Binding-site contacts:
Ligand atom C4 contacts residue ARG1012 of chain 1.C at 3.4 Å.
Ligand atom C14 contacts residue LEU975 of chain 1.D at 4.0 Å (hydrophobic).
Ligand atom C26 contacts residue LEU945 of chain 1.D at 3.7 Å (hydrophobic).
Ligand atom C21 contacts residue LEU975 of chain 1.D at 4.3 Å (hydrophobic).
Ligand atom C6 contacts residue PHE976 of chain 1.D at 3.6 Å (hydrophobic).
Ligand atom C6 contacts residue PRO1015 of chain 1.C at 3.9 Å (hydrophobic).
Ligand atom C3 contacts residue ILE972 of chain 1.D at 3.8 Å (hydrophobic).
Ligand atom C19 contacts residue ARG1012 of chain 1.C at 3.2 Å.
Ligand atom O1 contacts residue ARG1012 of chain 1.C at 3.0 Å (salt-bridge).
Ligand atom C15 contacts residue LEU975 of chain 1.D at 3.4 Å (hydrophobic).
Ligand atom C15 contacts residue TYR979 of chain 1.D at 4.1 Å (hydrophobic).
Ligand atom C7 contacts residue PHE976 of chain 1.D at 3.7 Å (hydrophobic).
Ligand atom C2 contacts residue ILE972 of chain 1.D at 4.2 Å (hydrophobic).
Ligand atom C27 contacts residue VAL942 of chain 1.D at 3.9 Å (hydrophobic).
Ligand atom C4 contacts residue PHE1003 of chain 1.C at 4.1 Å (hydrophobic).
Ligand atom O1 contacts residue ILE972 of chain 1.D at 3.9 Å.
Ligand atom C22 contacts residue TYR979 of chain 1.D at 4.1 Å (hydrophobic).
Ligand atom C11 contacts residue LEU975 of chain 1.D at 4.3 Å (hydrophobic).
Ligand atom C12 contacts residue LEU975 of chain 1.D at 3.6 Å (hydrophobic).
Ligand atom C25 contacts residue TYR979 of chain 1.D at 4.0 Å (hydrophobic).
Ligand atom C19 contacts residue PHE1016 of chain 1.C at 3.8 Å (hydrophobic).
Ligand atom C18 contacts residue PHE1016 of chain 1.C at 3.7 Å (hydrophobic).
Ligand atom C27 contacts residue TYR979 of chain 1.D at 3.7 Å (hydrophobic).
Ligand atom C19 contacts residue CLR1 of chain 1.DA at 4.2 Å.
Ligand atom C25 contacts residue LEU945 of chain 1.D at 3.8 Å (hydrophobic).
Ligand atom C2 contacts residue ARG1012 of chain 1.C at 4.1 Å.
Ligand atom C24 contacts residue TYR979 of chain 1.D at 4.1 Å (hydrophobic).
Ligand atom C2 contacts residue CLR1 of chain 1.DA at 3.6 Å.
Ligand atom C1 contacts residue CLR1 of chain 1.DA at 4.0 Å.
Ligand atom C3 contacts residue PHE1003 of chain 1.C at 3.7 Å (hydrophobic).
Ligand atom C26 contacts residue LEU946 of chain 1.D at 3.7 Å (hydrophobic).
Ligand atom C26 contacts residue VAL942 of chain 1.D at 3.7 Å (hydrophobic).
Ligand atom C5 contacts residue ARG1012 of chain 1.C at 4.0 Å.
Ligand atom C3 contacts residue ARG1012 of chain 1.C at 4.1 Å.
Ligand atom C16 contacts residue LEU975 of chain 1.D at 3.6 Å (hydrophobic).
Ligand atom C16 contacts residue TYR979 of chain 1.D at 3.8 Å (hydrophobic).
Ligand atom C18 contacts residue ALA1019 of chain 1.C at 4.0 Å (hydrophobic).
Ligand atom C10 contacts residue ARG1012 of chain 1.C at 4.2 Å.
Ligand atom O1 contacts residue PHE1003 of chain 1.C at 2.8 Å (h-bond).
Ligand atom C24 contacts residue LEU946 of chain 1.D at 4.1 Å (hydrophobic).

This protein binds this small molecule.
Small molecule (SMILES): CC(C)CCC[C@@H](C)[C@H]1CC[C@H]2[C@@H]3CC=C4C[C@@H](O)CC[C@]4(C)[C@H]3CC[C@]12C

Sequence of chain 1.C:
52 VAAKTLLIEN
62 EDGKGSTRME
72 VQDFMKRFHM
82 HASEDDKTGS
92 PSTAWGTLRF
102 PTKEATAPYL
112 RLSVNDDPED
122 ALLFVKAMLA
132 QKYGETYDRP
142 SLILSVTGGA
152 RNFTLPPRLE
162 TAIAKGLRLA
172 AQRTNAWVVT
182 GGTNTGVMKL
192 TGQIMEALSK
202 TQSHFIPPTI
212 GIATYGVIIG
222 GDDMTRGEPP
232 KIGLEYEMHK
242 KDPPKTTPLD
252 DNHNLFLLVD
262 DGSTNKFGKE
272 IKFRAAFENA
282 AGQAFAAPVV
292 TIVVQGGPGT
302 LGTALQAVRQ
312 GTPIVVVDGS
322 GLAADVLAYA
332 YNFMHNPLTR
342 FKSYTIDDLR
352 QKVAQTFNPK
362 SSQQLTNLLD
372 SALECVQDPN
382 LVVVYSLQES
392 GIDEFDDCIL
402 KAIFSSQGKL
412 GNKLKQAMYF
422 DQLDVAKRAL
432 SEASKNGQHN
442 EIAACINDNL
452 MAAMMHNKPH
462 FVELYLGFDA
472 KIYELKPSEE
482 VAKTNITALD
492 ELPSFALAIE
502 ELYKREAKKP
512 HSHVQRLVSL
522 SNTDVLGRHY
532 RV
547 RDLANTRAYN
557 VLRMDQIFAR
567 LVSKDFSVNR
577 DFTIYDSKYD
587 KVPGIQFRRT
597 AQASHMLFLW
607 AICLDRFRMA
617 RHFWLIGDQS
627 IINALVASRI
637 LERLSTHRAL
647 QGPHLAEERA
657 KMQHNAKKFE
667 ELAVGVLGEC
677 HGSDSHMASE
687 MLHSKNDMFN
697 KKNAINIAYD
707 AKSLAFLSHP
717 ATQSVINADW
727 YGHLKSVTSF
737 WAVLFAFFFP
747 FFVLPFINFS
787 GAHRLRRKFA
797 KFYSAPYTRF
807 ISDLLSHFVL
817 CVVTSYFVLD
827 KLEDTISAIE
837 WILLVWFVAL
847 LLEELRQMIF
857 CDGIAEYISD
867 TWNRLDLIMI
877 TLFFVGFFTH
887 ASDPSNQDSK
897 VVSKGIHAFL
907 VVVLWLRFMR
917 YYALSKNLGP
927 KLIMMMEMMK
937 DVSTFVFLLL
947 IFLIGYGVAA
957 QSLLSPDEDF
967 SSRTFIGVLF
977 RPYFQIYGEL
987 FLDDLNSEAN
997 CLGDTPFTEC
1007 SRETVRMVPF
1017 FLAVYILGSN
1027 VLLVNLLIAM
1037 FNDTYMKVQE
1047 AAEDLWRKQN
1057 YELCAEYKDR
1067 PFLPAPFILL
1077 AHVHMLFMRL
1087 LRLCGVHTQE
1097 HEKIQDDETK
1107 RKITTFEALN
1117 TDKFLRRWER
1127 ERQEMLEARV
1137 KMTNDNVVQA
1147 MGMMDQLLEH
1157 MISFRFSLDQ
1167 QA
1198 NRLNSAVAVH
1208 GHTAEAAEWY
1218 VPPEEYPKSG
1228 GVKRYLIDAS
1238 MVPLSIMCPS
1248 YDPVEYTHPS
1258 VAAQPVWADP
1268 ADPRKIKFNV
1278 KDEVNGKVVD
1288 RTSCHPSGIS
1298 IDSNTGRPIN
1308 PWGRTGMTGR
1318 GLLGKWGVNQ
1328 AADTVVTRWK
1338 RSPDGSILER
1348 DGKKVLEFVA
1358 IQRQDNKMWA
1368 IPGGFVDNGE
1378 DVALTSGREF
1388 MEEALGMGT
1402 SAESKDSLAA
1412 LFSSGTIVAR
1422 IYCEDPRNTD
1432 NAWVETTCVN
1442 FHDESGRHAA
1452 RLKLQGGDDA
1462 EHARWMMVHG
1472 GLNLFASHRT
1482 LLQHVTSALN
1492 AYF

Sequence of chain 1.D:
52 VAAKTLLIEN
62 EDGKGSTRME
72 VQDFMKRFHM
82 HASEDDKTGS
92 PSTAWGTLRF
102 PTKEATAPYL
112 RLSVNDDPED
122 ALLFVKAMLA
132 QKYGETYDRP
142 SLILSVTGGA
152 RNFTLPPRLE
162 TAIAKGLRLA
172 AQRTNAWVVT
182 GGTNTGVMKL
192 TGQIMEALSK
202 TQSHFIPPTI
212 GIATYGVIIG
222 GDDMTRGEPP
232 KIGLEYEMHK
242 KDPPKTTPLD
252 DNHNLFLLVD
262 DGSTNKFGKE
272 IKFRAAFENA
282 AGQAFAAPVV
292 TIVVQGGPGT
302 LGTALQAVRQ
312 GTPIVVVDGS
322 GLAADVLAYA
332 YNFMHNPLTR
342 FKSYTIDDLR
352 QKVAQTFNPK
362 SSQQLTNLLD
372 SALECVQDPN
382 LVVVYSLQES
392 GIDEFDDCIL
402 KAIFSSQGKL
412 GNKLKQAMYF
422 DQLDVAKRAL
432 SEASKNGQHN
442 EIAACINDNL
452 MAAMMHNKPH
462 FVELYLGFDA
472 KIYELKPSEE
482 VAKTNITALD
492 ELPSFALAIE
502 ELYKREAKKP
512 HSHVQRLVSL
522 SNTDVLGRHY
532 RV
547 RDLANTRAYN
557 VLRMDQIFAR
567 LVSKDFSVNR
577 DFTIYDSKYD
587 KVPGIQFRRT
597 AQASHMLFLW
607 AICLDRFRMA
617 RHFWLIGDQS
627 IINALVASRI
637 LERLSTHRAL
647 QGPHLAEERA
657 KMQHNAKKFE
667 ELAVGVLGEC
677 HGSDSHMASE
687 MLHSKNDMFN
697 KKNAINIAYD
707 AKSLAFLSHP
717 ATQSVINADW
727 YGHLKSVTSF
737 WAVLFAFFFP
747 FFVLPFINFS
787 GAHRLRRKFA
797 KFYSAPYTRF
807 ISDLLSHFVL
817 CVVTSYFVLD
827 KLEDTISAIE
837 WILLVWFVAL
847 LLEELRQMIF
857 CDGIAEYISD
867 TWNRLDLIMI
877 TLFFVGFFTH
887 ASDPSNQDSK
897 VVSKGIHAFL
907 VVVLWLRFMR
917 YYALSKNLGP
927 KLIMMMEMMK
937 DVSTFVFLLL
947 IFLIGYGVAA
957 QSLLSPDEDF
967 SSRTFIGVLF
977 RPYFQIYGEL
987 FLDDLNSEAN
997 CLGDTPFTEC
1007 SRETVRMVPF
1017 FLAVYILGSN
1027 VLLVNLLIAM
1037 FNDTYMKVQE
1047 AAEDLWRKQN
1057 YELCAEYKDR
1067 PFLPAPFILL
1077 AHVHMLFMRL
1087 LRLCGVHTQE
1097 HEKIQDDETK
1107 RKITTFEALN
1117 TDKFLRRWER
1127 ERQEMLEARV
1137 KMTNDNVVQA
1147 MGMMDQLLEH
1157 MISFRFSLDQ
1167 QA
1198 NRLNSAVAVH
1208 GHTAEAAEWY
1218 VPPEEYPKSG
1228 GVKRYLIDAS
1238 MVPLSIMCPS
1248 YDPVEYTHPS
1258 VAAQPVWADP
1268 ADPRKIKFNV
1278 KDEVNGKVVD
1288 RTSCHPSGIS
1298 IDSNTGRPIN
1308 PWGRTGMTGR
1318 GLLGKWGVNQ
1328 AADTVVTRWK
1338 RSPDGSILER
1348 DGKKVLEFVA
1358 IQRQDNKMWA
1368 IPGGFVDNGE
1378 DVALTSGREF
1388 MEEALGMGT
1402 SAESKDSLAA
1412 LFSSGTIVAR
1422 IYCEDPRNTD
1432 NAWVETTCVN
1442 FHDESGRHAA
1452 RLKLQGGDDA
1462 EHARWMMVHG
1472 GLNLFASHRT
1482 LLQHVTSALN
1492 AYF